Sequence of chain 1.F:
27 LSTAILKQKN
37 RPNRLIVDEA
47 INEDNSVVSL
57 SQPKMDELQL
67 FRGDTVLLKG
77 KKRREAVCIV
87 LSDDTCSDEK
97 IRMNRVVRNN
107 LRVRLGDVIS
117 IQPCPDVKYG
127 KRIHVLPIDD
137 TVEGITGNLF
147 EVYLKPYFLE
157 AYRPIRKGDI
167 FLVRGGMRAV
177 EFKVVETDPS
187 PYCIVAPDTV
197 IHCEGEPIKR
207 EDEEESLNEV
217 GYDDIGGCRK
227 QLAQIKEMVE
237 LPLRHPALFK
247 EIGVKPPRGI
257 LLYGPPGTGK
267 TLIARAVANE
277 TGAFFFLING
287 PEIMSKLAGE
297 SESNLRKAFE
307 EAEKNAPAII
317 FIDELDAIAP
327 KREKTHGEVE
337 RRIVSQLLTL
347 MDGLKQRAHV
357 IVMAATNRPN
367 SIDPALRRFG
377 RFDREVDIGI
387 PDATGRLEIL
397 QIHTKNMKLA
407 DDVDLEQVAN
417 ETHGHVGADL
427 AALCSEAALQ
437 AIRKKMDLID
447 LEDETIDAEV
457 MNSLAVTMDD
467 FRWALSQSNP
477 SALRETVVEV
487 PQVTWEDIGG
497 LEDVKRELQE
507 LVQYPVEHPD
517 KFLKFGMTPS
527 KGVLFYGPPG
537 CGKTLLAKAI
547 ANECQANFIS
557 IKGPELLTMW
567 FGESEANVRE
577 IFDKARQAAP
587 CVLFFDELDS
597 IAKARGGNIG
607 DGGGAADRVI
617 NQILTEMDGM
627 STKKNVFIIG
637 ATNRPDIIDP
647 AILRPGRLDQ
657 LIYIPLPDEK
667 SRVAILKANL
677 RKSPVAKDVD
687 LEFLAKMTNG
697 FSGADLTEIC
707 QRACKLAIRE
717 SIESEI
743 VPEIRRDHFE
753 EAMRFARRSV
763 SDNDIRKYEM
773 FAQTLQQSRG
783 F

Sequence of chain 1.A:
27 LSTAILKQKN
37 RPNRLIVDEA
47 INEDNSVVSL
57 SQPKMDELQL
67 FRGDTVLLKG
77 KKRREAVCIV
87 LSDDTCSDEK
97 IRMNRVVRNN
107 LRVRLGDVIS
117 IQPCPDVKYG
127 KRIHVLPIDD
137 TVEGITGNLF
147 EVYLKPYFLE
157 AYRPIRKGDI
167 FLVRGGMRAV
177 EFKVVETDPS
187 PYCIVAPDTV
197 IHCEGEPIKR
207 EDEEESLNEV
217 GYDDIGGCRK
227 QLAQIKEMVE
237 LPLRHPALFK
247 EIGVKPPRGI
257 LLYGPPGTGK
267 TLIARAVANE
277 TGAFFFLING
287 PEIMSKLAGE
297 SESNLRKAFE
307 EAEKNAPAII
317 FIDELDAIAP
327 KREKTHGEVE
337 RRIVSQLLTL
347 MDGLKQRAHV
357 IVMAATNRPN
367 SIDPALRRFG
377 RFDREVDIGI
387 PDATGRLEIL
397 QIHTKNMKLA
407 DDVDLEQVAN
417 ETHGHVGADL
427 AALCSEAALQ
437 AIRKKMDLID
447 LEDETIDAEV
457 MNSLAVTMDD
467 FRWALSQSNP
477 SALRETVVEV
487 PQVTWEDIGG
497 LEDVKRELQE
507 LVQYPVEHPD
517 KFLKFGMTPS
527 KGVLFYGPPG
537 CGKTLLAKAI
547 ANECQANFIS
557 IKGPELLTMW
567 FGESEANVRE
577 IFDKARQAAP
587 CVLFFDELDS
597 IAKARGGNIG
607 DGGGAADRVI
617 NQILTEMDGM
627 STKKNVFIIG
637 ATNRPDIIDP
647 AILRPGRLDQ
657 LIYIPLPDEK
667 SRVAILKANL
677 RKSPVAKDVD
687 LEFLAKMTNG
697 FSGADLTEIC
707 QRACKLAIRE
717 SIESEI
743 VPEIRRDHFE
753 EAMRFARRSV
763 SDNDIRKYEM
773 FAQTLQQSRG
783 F

Binding-site contacts:
Ligand atom C2 contacts residue ILE671 of chain 1.A at 3.7 Å (hydrophobic).
Ligand atom S1G contacts residue PRO651 of chain 1.F at 3.5 Å.
Ligand atom O3G contacts residue ASN639 of chain 1.A at 3.8 Å.
Ligand atom N1 contacts residue ILE671 of chain 1.A at 3.5 Å.
Ligand atom O2A contacts residue THR540 of chain 1.A at 3.4 Å (h-bond).
Ligand atom N1 contacts residue ASP493 of chain 1.A at 3.6 Å.
Ligand atom O3G contacts residue ARG781 of chain 1.F at 3.7 Å.
Ligand atom O1B contacts residue THR540 of chain 1.A at 3.2 Å (h-bond).
Ligand atom O2A contacts residue MG1 of chain 1.J at 3.0 Å.
Ligand atom PG contacts residue MG1 of chain 1.J at 3.4 Å.
Ligand atom O3B contacts residue MG1 of chain 1.J at 3.6 Å.
Ligand atom O1A contacts residue MG1 of chain 1.J at 2.0 Å.
Ligand atom N6 contacts residue GLY495 of chain 1.A at 3.1 Å (h-bond).
Ligand atom PA contacts residue MG1 of chain 1.J at 2.8 Å.
Ligand atom N1 contacts residue GLY495 of chain 1.A at 3.9 Å.
Ligand atom N7 contacts residue CYS537 of chain 1.A at 3.7 Å.
Ligand atom O2G contacts residue MG1 of chain 1.J at 2.1 Å.
Ligand atom O2' contacts residue LEU541 of chain 1.A at 3.6 Å.
Ligand atom O2G contacts residue ARG650 of chain 1.F at 3.9 Å.
Ligand atom O2B contacts residue GLY538 of chain 1.A at 3.0 Å (h-bond).
Ligand atom O3A contacts residue MG1 of chain 1.J at 3.3 Å.
Ligand atom O2B contacts residue LYS539 of chain 1.A at 2.8 Å (salt-bridge).
Ligand atom C2' contacts residue LEU541 of chain 1.A at 3.8 Å (hydrophobic).
Ligand atom C6 contacts residue GLY495 of chain 1.A at 3.9 Å.
Ligand atom S1G contacts residue ARG781 of chain 1.F at 3.5 Å (salt-bridge).
Ligand atom C1' contacts residue THR703 of chain 1.A at 3.8 Å.
Ligand atom C2 contacts residue ASN675 of chain 1.A at 3.4 Å.
Ligand atom N3 contacts residue ASN675 of chain 1.A at 3.4 Å (h-bond).
Ligand atom O3B contacts residue LYS539 of chain 1.A at 3.2 Å (salt-bridge).
Ligand atom O4' contacts residue THR703 of chain 1.A at 3.8 Å.
Ligand atom O2B contacts residue GLY536 of chain 1.A at 3.8 Å.
Ligand atom N6 contacts residue ILE671 of chain 1.A at 3.6 Å.
Ligand atom PB contacts residue MG1 of chain 1.J at 3.0 Å.
Ligand atom O3B contacts residue GLY536 of chain 1.A at 3.6 Å (h-bond).
Ligand atom C8 contacts residue GLY538 of chain 1.A at 3.8 Å.
Ligand atom C2 contacts residue ASP493 of chain 1.A at 3.7 Å.
Ligand atom O1B contacts residue LYS539 of chain 1.A at 3.9 Å.
Ligand atom O1B contacts residue MG1 of chain 1.J at 2.0 Å.
Ligand atom O2B contacts residue CYS537 of chain 1.A at 3.4 Å (h-bond).
Ligand atom PB contacts residue LYS539 of chain 1.A at 3.5 Å.

This protein binds this small molecule.
Small molecule (SMILES): Nc1ncnc2c1ncn2[C@@H]1O[C@H](COP(=O)(O)OP(=O)(O)OP(O)(O)=S)[C@@H](O)[C@H]1O